Sequence of chain 1.G:
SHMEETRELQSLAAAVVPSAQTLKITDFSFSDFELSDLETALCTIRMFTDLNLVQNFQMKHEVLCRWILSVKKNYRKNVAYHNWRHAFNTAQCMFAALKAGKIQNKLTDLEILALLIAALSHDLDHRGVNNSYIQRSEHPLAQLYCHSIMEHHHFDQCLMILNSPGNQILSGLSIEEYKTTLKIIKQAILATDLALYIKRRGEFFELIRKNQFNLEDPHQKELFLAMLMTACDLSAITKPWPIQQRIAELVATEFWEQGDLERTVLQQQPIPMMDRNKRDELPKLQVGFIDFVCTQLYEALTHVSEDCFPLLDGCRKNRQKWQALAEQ

This protein binds this small molecule.
Small molecule (SMILES): CC(C)Cn1c(=O)n(C)c(=O)c2nc[nH]c21

Binding-site contacts:
Ligand atom O2 contacts residue TYR179 of chain 1.G at 4.3 Å.
Ligand atom N7 contacts residue LEU163 of chain 1.G at 4.4 Å.
Ligand atom N1 contacts residue LEU171 of chain 1.G at 3.9 Å.
Ligand atom N1 contacts residue SER172 of chain 1.G at 3.9 Å.
Ligand atom C11 contacts residue ILE176 of chain 1.G at 4.5 Å (hydrophobic).
Ligand atom C14 contacts residue ILE176 of chain 1.G at 3.2 Å (hydrophobic).
Ligand atom C10 contacts residue GLY173 of chain 1.G at 4.1 Å.
Ligand atom C10 contacts residue TYR179 of chain 1.G at 4.2 Å (hydrophobic).
Ligand atom C10 contacts residue SER172 of chain 1.G at 3.1 Å.
Ligand atom C10 contacts residue LEU174 of chain 1.G at 3.0 Å (hydrophobic).
Ligand atom N7 contacts residue ASN164 of chain 1.G at 4.2 Å.
Ligand atom N7 contacts residue GLN169 of chain 1.G at 3.5 Å.
Ligand atom N7 contacts residue TYR179 of chain 1.G at 4.1 Å.
Ligand atom C2 contacts residue TYR179 of chain 1.G at 4.1 Å (hydrophobic).
Ligand atom C11 contacts residue TYR179 of chain 1.G at 4.4 Å (hydrophobic).
Ligand atom O2 contacts residue LEU174 of chain 1.G at 3.8 Å.
Ligand atom C6 contacts residue SER172 of chain 1.G at 3.5 Å.
Ligand atom O6 contacts residue GLN169 of chain 1.G at 4.3 Å.
Ligand atom O6 contacts residue LEU171 of chain 1.G at 2.8 Å.
Ligand atom N1 contacts residue LEU174 of chain 1.G at 4.2 Å.
Ligand atom O2 contacts residue ILE176 of chain 1.G at 3.7 Å.
Ligand atom N9 contacts residue TYR179 of chain 1.G at 4.0 Å.
Ligand atom C2 contacts residue LEU174 of chain 1.G at 4.5 Å (hydrophobic).
Ligand atom C5 contacts residue TYR179 of chain 1.G at 3.8 Å (hydrophobic).
Ligand atom C8 contacts residue GLN169 of chain 1.G at 4.3 Å.
Ligand atom C6 contacts residue TYR179 of chain 1.G at 3.9 Å (hydrophobic).
Ligand atom O6 contacts residue TYR179 of chain 1.G at 4.1 Å.
Ligand atom C5 contacts residue GLN169 of chain 1.G at 4.4 Å.
Ligand atom O6 contacts residue SER172 of chain 1.G at 2.7 Å (h-bond).
Ligand atom C12 contacts residue TYR179 of chain 1.G at 3.5 Å (hydrophobic).
Ligand atom C4 contacts residue TYR179 of chain 1.G at 4.0 Å (hydrophobic).
Ligand atom C10 contacts residue LEU171 of chain 1.G at 3.0 Å (hydrophobic).
Ligand atom C8 contacts residue TYR179 of chain 1.G at 3.8 Å (hydrophobic).
Ligand atom N3 contacts residue TYR179 of chain 1.G at 4.1 Å.
Ligand atom C12 contacts residue ILE176 of chain 1.G at 4.5 Å (hydrophobic).
Ligand atom C14 contacts residue TYR179 of chain 1.G at 3.4 Å (hydrophobic).
Ligand atom C6 contacts residue LEU171 of chain 1.G at 3.8 Å (hydrophobic).
Ligand atom N1 contacts residue TYR179 of chain 1.G at 4.0 Å.
Ligand atom C8 contacts residue ASN164 of chain 1.G at 3.9 Å.
Ligand atom C13 contacts residue TYR179 of chain 1.G at 4.4 Å (hydrophobic).